The protein below binds the small molecule below.
Small molecule (SMILES): COc1ccc(C(=O)N[C@@H](CC(C)C)C(=O)N[C@@H](CC(C)C)B(O)O)c(Cl)c1

Binding-site contacts:
Ligand atom C06 contacts residue SER98 of chain 1.A at 3.1 Å.
Ligand atom N17 contacts residue LEU126 of chain 1.A at 2.8 Å (h-bond).
Ligand atom C08 contacts residue PRO125 of chain 1.A at 3.5 Å (hydrophobic).
Ligand atom B28 contacts residue GLY69 of chain 1.A at 3.9 Å.
Ligand atom O02 contacts residue HIS123 of chain 1.A at 3.4 Å (h-bond).
Ligand atom C20 contacts residue LEU126 of chain 1.A at 3.7 Å (hydrophobic).
Ligand atom C25 contacts residue LEU126 of chain 1.A at 3.4 Å (hydrophobic).
Ligand atom C07 contacts residue MET99 of chain 1.A at 3.5 Å (hydrophobic).
Ligand atom C08 contacts residue GLN124 of chain 1.A at 3.5 Å.
Ligand atom B28 contacts residue MET99 of chain 1.A at 3.5 Å.
Ligand atom O03 contacts residue MET99 of chain 1.A at 2.9 Å (h-bond).
Ligand atom C08 contacts residue HIS123 of chain 1.A at 3.2 Å.
Ligand atom O19 contacts residue VAL71 of chain 1.A at 3.0 Å (h-bond).
Ligand atom CL01 contacts residue GLY127 of chain 1.A at 3.6 Å.
Ligand atom C04 contacts residue GLY69 of chain 1.A at 3.8 Å.
Ligand atom C10 contacts residue GLY69 of chain 1.A at 3.6 Å.
Ligand atom C18 contacts residue VAL71 of chain 1.A at 3.8 Å (hydrophobic).
Ligand atom O03 contacts residue GLY68 of chain 1.A at 3.4 Å.
Ligand atom O19 contacts residue SER70 of chain 1.A at 3.8 Å.
Ligand atom C05 contacts residue SER98 of chain 1.A at 3.2 Å.
Ligand atom O03 contacts residue SER98 of chain 1.A at 2.7 Å (h-bond).
Ligand atom B28 contacts residue HIS123 of chain 1.A at 3.6 Å.
Ligand atom O11 contacts residue PRO125 of chain 1.A at 3.2 Å.
Ligand atom O26 contacts residue ILE143 of chain 1.A at 3.6 Å.
Ligand atom C05 contacts residue MET99 of chain 1.A at 3.9 Å (hydrophobic).
Ligand atom C12 contacts residue GLY69 of chain 1.A at 3.5 Å.
Ligand atom CL01 contacts residue LEU126 of chain 1.A at 3.1 Å.
Ligand atom O11 contacts residue LEU126 of chain 1.A at 2.9 Å (h-bond).
Ligand atom C06 contacts residue MET99 of chain 1.A at 3.8 Å (hydrophobic).
Ligand atom C27 contacts residue ALA139 of chain 1.A at 3.8 Å (hydrophobic).
Ligand atom B28 contacts residue SER98 of chain 1.A at 1.7 Å.
Ligand atom O26 contacts residue HIS142 of chain 1.A at 3.2 Å.
Ligand atom C18 contacts residue LEU126 of chain 1.A at 3.8 Å (hydrophobic).
Ligand atom O02 contacts residue SER98 of chain 1.A at 2.7 Å (h-bond).
Ligand atom O03 contacts residue GLY69 of chain 1.A at 2.6 Å (h-bond).
Ligand atom N09 contacts residue GLY69 of chain 1.A at 2.8 Å (h-bond).
Ligand atom C13 contacts residue LEU126 of chain 1.A at 3.6 Å (hydrophobic).
Ligand atom C05 contacts residue VAL71 of chain 1.A at 3.8 Å (hydrophobic).
Ligand atom C04 contacts residue SER98 of chain 1.A at 2.7 Å.
Ligand atom C12 contacts residue LEU126 of chain 1.A at 3.7 Å (hydrophobic).

Sequence of chain 1.A:
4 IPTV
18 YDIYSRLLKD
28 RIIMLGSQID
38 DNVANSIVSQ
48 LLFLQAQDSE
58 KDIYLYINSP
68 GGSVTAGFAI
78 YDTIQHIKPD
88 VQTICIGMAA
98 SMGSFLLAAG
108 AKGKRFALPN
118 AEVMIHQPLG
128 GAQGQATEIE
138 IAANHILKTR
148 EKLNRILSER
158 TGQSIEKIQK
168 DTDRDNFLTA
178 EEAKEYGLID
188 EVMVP